Sequence of chain 1.B:
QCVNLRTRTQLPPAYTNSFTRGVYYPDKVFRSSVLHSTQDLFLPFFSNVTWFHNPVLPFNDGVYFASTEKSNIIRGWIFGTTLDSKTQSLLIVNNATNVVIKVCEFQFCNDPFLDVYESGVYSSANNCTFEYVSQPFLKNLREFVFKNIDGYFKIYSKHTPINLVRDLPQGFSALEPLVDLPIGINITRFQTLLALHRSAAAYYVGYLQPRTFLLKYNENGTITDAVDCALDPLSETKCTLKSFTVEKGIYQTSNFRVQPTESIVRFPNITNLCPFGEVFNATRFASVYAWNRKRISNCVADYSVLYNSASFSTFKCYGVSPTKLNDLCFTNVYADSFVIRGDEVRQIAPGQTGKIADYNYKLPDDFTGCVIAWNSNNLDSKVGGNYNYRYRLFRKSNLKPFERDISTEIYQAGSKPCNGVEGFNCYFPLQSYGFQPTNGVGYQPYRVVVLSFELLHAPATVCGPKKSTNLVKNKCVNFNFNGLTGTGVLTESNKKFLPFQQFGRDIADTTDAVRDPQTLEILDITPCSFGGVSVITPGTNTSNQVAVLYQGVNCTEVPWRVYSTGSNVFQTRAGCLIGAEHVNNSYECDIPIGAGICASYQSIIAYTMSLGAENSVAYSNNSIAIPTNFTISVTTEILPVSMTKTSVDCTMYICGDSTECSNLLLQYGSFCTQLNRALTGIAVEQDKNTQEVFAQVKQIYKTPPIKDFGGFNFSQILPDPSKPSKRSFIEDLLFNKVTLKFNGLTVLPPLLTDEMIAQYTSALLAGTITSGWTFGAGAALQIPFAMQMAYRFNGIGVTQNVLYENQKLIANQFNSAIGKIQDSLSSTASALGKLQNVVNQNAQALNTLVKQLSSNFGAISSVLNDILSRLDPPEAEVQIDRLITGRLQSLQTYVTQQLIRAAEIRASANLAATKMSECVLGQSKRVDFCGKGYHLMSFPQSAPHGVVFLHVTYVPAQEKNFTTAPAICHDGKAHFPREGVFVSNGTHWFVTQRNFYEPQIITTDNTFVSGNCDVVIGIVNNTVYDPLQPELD

Binding-site contacts:
Ligand atom C2 contacts residue GLU154 of chain 1.B at 3.5 Å.
Ligand atom C2 contacts residue ASN122 of chain 1.B at 2.5 Å.
Ligand atom C3 contacts residue THR124 of chain 1.B at 3.6 Å.
Ligand atom C4 contacts residue THR124 of chain 1.B at 4.0 Å.
Ligand atom C1 contacts residue THR124 of chain 1.B at 3.1 Å.
Ligand atom C5 contacts residue ASN122 of chain 1.B at 3.7 Å.
Ligand atom N2 contacts residue ASN122 of chain 1.B at 2.9 Å (h-bond).
Ligand atom C1 contacts residue GLU154 of chain 1.B at 3.8 Å.
Ligand atom O6 contacts residue VAL127 of chain 1.B at 3.3 Å.
Ligand atom C3 contacts residue ASN122 of chain 1.B at 3.8 Å.
Ligand atom O5 contacts residue THR124 of chain 1.B at 3.6 Å.
Ligand atom O7 contacts residue GLU154 of chain 1.B at 3.1 Å (salt-bridge).
Ligand atom O4 contacts residue THR124 of chain 1.B at 4.4 Å.
Ligand atom O5 contacts residue ASN122 of chain 1.B at 2.4 Å (h-bond).
Ligand atom C7 contacts residue GLU154 of chain 1.B at 3.9 Å.
Ligand atom O7 contacts residue ASN122 of chain 1.B at 3.9 Å.
Ligand atom O5 contacts residue GLU154 of chain 1.B at 4.0 Å.
Ligand atom C7 contacts residue ASN125 of chain 1.B at 3.6 Å.
Ligand atom O7 contacts residue ASN125 of chain 1.B at 3.4 Å (h-bond).
Ligand atom C6 contacts residue VAL127 of chain 1.B at 3.6 Å (hydrophobic).
Ligand atom C4 contacts residue ASN122 of chain 1.B at 4.2 Å.
Ligand atom N2 contacts residue GLU154 of chain 1.B at 4.1 Å.
Ligand atom C8 contacts residue ASN125 of chain 1.B at 3.4 Å.
Ligand atom C5 contacts residue ASN125 of chain 1.B at 3.7 Å.
Ligand atom C1 contacts residue ASN122 of chain 1.B at 1.4 Å.
Ligand atom C2 contacts residue THR124 of chain 1.B at 3.8 Å.
Ligand atom N2 contacts residue THR124 of chain 1.B at 4.2 Å.
Ligand atom C8 contacts residue VAL169 of chain 1.B at 3.8 Å (hydrophobic).
Ligand atom C7 contacts residue ASN122 of chain 1.B at 3.6 Å.
Ligand atom C5 contacts residue THR124 of chain 1.B at 3.4 Å.
Ligand atom C6 contacts residue ASN125 of chain 1.B at 3.8 Å.
Ligand atom O5 contacts residue VAL127 of chain 1.B at 4.3 Å.
Ligand atom O4 contacts residue ASN125 of chain 1.B at 4.3 Å.

A protein and the small-molecule ligand that binds it are described below.
Small molecule (SMILES): CC(=O)N[C@H]1[C@H](O[C@H]2[C@H](O)[C@@H](NC(C)=O)CO[C@@H]2CO)O[C@H](CO)[C@@H](O)[C@@H]1O